This protein binds this small molecule.
Small molecule (SMILES): CC(=O)N[C@H]1[C@H](O[C@H]2[C@H](O)[C@@H](NC(C)=O)CO[C@@H]2CO)O[C@H](CO)[C@@H](O)[C@@H]1O

Sequence of chain 1.D:
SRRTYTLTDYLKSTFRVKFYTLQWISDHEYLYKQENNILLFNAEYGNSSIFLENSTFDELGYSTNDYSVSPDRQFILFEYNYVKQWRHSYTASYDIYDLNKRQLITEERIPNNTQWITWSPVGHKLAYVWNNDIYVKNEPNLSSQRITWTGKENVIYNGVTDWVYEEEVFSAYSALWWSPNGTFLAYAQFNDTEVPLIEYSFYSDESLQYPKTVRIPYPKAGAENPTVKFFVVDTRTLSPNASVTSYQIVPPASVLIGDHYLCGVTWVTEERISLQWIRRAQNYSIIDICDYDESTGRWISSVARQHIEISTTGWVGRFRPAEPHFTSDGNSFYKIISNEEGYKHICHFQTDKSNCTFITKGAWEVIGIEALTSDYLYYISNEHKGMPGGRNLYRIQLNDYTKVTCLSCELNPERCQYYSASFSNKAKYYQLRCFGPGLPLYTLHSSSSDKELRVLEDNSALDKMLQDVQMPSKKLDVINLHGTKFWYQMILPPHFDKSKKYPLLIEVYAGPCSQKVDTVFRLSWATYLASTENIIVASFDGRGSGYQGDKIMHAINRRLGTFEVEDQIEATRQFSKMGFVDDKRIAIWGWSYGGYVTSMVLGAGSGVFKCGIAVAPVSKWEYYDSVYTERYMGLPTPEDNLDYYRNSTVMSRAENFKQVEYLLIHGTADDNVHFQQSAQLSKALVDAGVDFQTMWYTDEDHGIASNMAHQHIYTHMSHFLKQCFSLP

Binding-site contacts:
Ligand atom O7 contacts residue LYS229 of chain 1.D at 4.2 Å.
Ligand atom C8 contacts residue THR150 of chain 1.D at 3.8 Å.
Ligand atom C5 contacts residue ASN191 of chain 1.D at 3.6 Å.
Ligand atom C7 contacts residue ILE156 of chain 1.D at 4.0 Å (hydrophobic).
Ligand atom O5 contacts residue THR193 of chain 1.D at 3.7 Å.
Ligand atom O7 contacts residue ASN191 of chain 1.D at 3.3 Å (h-bond).
Ligand atom C1 contacts residue THR193 of chain 1.D at 3.5 Å.
Ligand atom C7 contacts residue ASN191 of chain 1.D at 3.4 Å.
Ligand atom C1 contacts residue ASN191 of chain 1.D at 1.4 Å.
Ligand atom O6 contacts residue ASN191 of chain 1.D at 4.5 Å.
Ligand atom C3 contacts residue ASN191 of chain 1.D at 3.8 Å.
Ligand atom C6 contacts residue GLU194 of chain 1.D at 4.5 Å.
Ligand atom O6 contacts residue GLU194 of chain 1.D at 4.0 Å.
Ligand atom O7 contacts residue GLN189 of chain 1.D at 3.8 Å.
Ligand atom C6 contacts residue THR193 of chain 1.D at 4.1 Å.
Ligand atom C7 contacts residue GLN189 of chain 1.D at 4.4 Å.
Ligand atom O5 contacts residue ASN191 of chain 1.D at 2.4 Å (h-bond).
Ligand atom C8 contacts residue GLN189 of chain 1.D at 4.4 Å.
Ligand atom N2 contacts residue ASN191 of chain 1.D at 2.9 Å (h-bond).
Ligand atom O7 contacts residue THR193 of chain 1.D at 4.5 Å.
Ligand atom C4 contacts residue ASN191 of chain 1.D at 4.2 Å.
Ligand atom C5 contacts residue THR193 of chain 1.D at 3.8 Å.
Ligand atom O6 contacts residue THR193 of chain 1.D at 4.1 Å.
Ligand atom C1 contacts residue ILE156 of chain 1.D at 4.1 Å (hydrophobic).
Ligand atom C8 contacts residue GLU194 of chain 1.D at 3.3 Å.
Ligand atom C2 contacts residue ASN191 of chain 1.D at 2.5 Å.
Ligand atom C8 contacts residue ILE156 of chain 1.D at 4.1 Å (hydrophobic).
Ligand atom C7 contacts residue GLU194 of chain 1.D at 4.5 Å.
Ligand atom N2 contacts residue ILE156 of chain 1.D at 3.7 Å.